Sequence of chain 2.D:
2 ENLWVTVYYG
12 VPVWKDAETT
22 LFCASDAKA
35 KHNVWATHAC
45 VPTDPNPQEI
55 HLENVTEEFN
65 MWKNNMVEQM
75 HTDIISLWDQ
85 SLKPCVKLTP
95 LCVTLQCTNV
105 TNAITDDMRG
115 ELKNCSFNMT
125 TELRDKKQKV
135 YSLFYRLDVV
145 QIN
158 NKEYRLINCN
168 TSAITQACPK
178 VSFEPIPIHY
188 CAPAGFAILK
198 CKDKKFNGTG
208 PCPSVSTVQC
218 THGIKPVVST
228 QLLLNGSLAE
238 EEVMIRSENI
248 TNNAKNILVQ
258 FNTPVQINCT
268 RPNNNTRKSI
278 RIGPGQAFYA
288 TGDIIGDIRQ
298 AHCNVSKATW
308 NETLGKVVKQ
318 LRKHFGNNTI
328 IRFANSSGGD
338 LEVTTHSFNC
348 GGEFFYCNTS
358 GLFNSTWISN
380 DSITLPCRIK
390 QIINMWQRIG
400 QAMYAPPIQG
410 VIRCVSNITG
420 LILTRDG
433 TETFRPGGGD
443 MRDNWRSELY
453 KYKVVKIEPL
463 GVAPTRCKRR

Binding-site contacts:
Ligand atom C4 contacts residue ASN103 of chain 2.D at 4.2 Å.
Ligand atom O4 contacts residue ASP111 of chain 2.D at 3.7 Å.
Ligand atom C8 contacts residue LYS117 of chain 2.D at 3.9 Å.
Ligand atom O7 contacts residue ASN103 of chain 2.D at 3.2 Å (h-bond).
Ligand atom C5 contacts residue ASN103 of chain 2.D at 3.6 Å.
Ligand atom C8 contacts residue ASN103 of chain 2.D at 3.6 Å.
Ligand atom O6 contacts residue ASP111 of chain 2.D at 4.4 Å.
Ligand atom C5 contacts residue ASP111 of chain 2.D at 3.7 Å.
Ligand atom N2 contacts residue LYS117 of chain 2.D at 3.6 Å.
Ligand atom C7 contacts residue ASN103 of chain 2.D at 3.2 Å.
Ligand atom C6 contacts residue ARG113 of chain 2.D at 3.7 Å.
Ligand atom O5 contacts residue ARG113 of chain 2.D at 4.3 Å.
Ligand atom C2 contacts residue ASN103 of chain 2.D at 2.5 Å.
Ligand atom N2 contacts residue ASN103 of chain 2.D at 2.9 Å (h-bond).
Ligand atom C8 contacts residue CYS101 of chain 2.D at 4.1 Å (hydrophobic).
Ligand atom C3 contacts residue ASN103 of chain 2.D at 3.8 Å.
Ligand atom C4 contacts residue ASP111 of chain 2.D at 4.3 Å.
Ligand atom C1 contacts residue GLY114 of chain 2.D at 4.2 Å.
Ligand atom C8 contacts residue THR102 of chain 2.D at 3.7 Å.
Ligand atom C1 contacts residue ASN106 of chain 2.D at 4.1 Å.
Ligand atom O5 contacts residue ASN106 of chain 2.D at 3.8 Å.
Ligand atom C6 contacts residue ASP110 of chain 2.D at 3.7 Å.
Ligand atom C1 contacts residue ASN103 of chain 2.D at 1.4 Å.
Ligand atom C7 contacts residue LYS117 of chain 2.D at 4.2 Å.
Ligand atom O6 contacts residue ASP110 of chain 2.D at 4.0 Å.
Ligand atom O5 contacts residue GLY114 of chain 2.D at 4.3 Å.
Ligand atom O6 contacts residue ARG113 of chain 2.D at 2.6 Å (salt-bridge).
Ligand atom O5 contacts residue ASN103 of chain 2.D at 2.3 Å (h-bond).
Ligand atom C6 contacts residue ASP111 of chain 2.D at 3.1 Å.

This protein binds this small molecule.
Small molecule (SMILES): CC(=O)N[C@@H]1[C@@H](O)[C@H](O)[C@@H](CO)O[C@H]1O